Sequence of chain 2.B:
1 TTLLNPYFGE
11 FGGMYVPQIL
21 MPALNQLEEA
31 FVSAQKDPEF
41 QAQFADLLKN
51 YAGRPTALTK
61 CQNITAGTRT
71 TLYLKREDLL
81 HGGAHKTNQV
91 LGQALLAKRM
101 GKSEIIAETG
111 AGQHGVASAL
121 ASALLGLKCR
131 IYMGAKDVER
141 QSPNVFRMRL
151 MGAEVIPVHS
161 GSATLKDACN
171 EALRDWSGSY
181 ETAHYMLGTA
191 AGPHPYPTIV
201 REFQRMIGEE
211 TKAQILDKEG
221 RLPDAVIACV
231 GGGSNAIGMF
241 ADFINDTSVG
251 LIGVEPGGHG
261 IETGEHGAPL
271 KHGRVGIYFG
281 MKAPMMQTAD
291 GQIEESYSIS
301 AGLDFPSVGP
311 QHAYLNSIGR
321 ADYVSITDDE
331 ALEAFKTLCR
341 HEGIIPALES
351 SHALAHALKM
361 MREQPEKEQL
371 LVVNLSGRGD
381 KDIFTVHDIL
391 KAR

A small-molecule ligand and the protein it binds are described below.
Small molecule (SMILES): c1ccc2c(c1)CCN2

Binding-site contacts:
Ligand atom C4A contacts residue LEU165 of chain 2.B at 3.7 Å (hydrophobic).
Ligand atom C7 contacts residue MH61 of chain 2.I at 3.1 Å.
Ligand atom C7A contacts residue LYS86 of chain 2.B at 3.8 Å.
Ligand atom C7A contacts residue THR189 of chain 2.B at 3.9 Å.
Ligand atom C6 contacts residue GLY231 of chain 2.B at 3.7 Å.
Ligand atom C7A contacts residue LEU165 of chain 2.B at 3.7 Å (hydrophobic).
Ligand atom C7 contacts residue THR189 of chain 2.B at 4.0 Å.
Ligand atom C7 contacts residue GLY232 of chain 2.B at 3.8 Å.
Ligand atom C6 contacts residue PHE305 of chain 2.B at 3.9 Å (hydrophobic).
Ligand atom C6 contacts residue THR189 of chain 2.B at 3.9 Å.
Ligand atom C5 contacts residue LEU165 of chain 2.B at 3.8 Å (hydrophobic).
Ligand atom N1 contacts residue PLP1 of chain 2.H at 3.6 Å.
Ligand atom C7 contacts residue LYS86 of chain 2.B at 4.3 Å.
Ligand atom C7 contacts residue PLP1 of chain 2.H at 4.0 Å.
Ligand atom C6 contacts residue GLY232 of chain 2.B at 3.5 Å.
Ligand atom C2 contacts residue GLU108 of chain 2.B at 4.3 Å.
Ligand atom C4 contacts residue LEU165 of chain 2.B at 3.8 Å (hydrophobic).
Ligand atom C3 contacts residue GLY188 of chain 2.B at 3.8 Å.
Ligand atom N1 contacts residue LYS86 of chain 2.B at 3.1 Å (salt-bridge).
Ligand atom C6 contacts residue MH61 of chain 2.I at 4.3 Å.
Ligand atom C3 contacts residue LEU165 of chain 2.B at 3.9 Å (hydrophobic).
Ligand atom C7 contacts residue GLY302 of chain 2.B at 3.7 Å.
Ligand atom C4A contacts residue MH61 of chain 2.I at 3.3 Å.
Ligand atom C5 contacts residue THR189 of chain 2.B at 3.4 Å.
Ligand atom C2 contacts residue GLY188 of chain 2.B at 4.0 Å.
Ligand atom C2 contacts residue HIS114 of chain 2.B at 3.7 Å.
Ligand atom C2 contacts residue LYS86 of chain 2.B at 3.6 Å.
Ligand atom N1 contacts residue LEU165 of chain 2.B at 4.3 Å.
Ligand atom N1 contacts residue MH61 of chain 2.I at 1.5 Å.
Ligand atom C4A contacts residue THR189 of chain 2.B at 3.8 Å.
Ligand atom C4 contacts residue CYS169 of chain 2.B at 4.1 Å (hydrophobic).
Ligand atom C4 contacts residue THR189 of chain 2.B at 3.4 Å.
Ligand atom C7A contacts residue MH61 of chain 2.I at 2.4 Å.
Ligand atom C6 contacts residue LEU165 of chain 2.B at 3.5 Å (hydrophobic).
Ligand atom C5 contacts residue PHE305 of chain 2.B at 3.7 Å (hydrophobic).
Ligand atom C3 contacts residue MH61 of chain 2.I at 3.5 Å.
Ligand atom C2 contacts residue MH61 of chain 2.I at 2.5 Å.
Ligand atom C7 contacts residue LEU165 of chain 2.B at 3.5 Å (hydrophobic).
Ligand atom C3 contacts residue GLU108 of chain 2.B at 3.8 Å.
Ligand atom C7 contacts residue GLY231 of chain 2.B at 4.0 Å.